Sequence of chain 1.A:
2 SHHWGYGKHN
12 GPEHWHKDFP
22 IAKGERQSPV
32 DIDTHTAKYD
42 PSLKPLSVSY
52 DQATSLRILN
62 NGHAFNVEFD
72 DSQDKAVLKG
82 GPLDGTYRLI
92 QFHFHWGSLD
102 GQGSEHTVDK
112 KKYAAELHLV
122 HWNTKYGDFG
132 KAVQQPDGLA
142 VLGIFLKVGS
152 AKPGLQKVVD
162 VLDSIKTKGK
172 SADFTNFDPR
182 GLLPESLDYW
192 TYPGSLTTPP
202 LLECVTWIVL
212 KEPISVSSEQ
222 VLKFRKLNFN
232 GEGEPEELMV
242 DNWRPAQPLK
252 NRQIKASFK

This small molecule binds to this protein.
Small molecule (SMILES): NS(=O)(=O)c1ccc(NC(=S)Nc2ccc(F)cc2)cc1

Binding-site contacts:
Ligand atom C5 contacts residue THR199 of chain 1.A at 3.3 Å.
Ligand atom C2 contacts residue PHE130 of chain 1.A at 3.8 Å (hydrophobic).
Ligand atom O9 contacts residue TRP208 of chain 1.A at 3.6 Å.
Ligand atom C18 contacts residue PRO201 of chain 1.A at 3.8 Å (hydrophobic).
Ligand atom C12 contacts residue HIS94 of chain 1.A at 4.0 Å.
Ligand atom C21 contacts residue LEU197 of chain 1.A at 3.9 Å (hydrophobic).
Ligand atom S8 contacts residue HIS119 of chain 1.A at 4.0 Å.
Ligand atom O11 contacts residue VAL142 of chain 1.A at 3.8 Å.
Ligand atom O11 contacts residue VAL121 of chain 1.A at 3.9 Å.
Ligand atom C13 contacts residue LEU197 of chain 1.A at 3.8 Å (hydrophobic).
Ligand atom C4 contacts residue LEU197 of chain 1.A at 4.0 Å (hydrophobic).
Ligand atom C4 contacts residue GOL1 of chain 1.C at 3.9 Å.
Ligand atom S8 contacts residue THR198 of chain 1.A at 3.9 Å.
Ligand atom C12 contacts residue LEU197 of chain 1.A at 3.8 Å (hydrophobic).
Ligand atom C15 contacts residue PHE130 of chain 1.A at 3.7 Å (hydrophobic).
Ligand atom C7 contacts residue LEU197 of chain 1.A at 3.9 Å (hydrophobic).
Ligand atom C12 contacts residue VAL121 of chain 1.A at 3.8 Å (hydrophobic).
Ligand atom O11 contacts residue TRP208 of chain 1.A at 4.0 Å.
Ligand atom C6 contacts residue THR199 of chain 1.A at 3.4 Å.
Ligand atom S8 contacts residue HIS94 of chain 1.A at 3.9 Å.
Ligand atom N10 contacts residue HIS94 of chain 1.A at 3.3 Å (h-bond).
Ligand atom C21 contacts residue PHE130 of chain 1.A at 3.7 Å (hydrophobic).
Ligand atom O11 contacts residue ZN1 of chain 1.B at 3.0 Å.
Ligand atom O9 contacts residue LEU197 of chain 1.A at 3.3 Å.
Ligand atom N10 contacts residue HIS119 of chain 1.A at 3.4 Å (h-bond).
Ligand atom C5 contacts residue GOL1 of chain 1.C at 3.8 Å.
Ligand atom C20 contacts residue PRO201 of chain 1.A at 3.7 Å (hydrophobic).
Ligand atom N10 contacts residue ZN1 of chain 1.B at 2.0 Å.
Ligand atom N10 contacts residue HIS96 of chain 1.A at 3.3 Å (h-bond).
Ligand atom N14 contacts residue PHE130 of chain 1.A at 3.7 Å.
Ligand atom C2 contacts residue GOL1 of chain 1.C at 3.9 Å.
Ligand atom S1 contacts residue GLN92 of chain 1.A at 3.0 Å (h-bond).
Ligand atom N10 contacts residue THR198 of chain 1.A at 2.8 Å (h-bond).
Ligand atom S1 contacts residue PHE130 of chain 1.A at 3.9 Å.
Ligand atom S1 contacts residue GOL1 of chain 1.C at 3.4 Å (h-bond).
Ligand atom F19 contacts residue PRO201 of chain 1.A at 3.5 Å.
Ligand atom S8 contacts residue ZN1 of chain 1.B at 3.0 Å.
Ligand atom O11 contacts residue HIS94 of chain 1.A at 3.3 Å.
Ligand atom O11 contacts residue HIS119 of chain 1.A at 3.4 Å (h-bond).
Ligand atom O9 contacts residue THR198 of chain 1.A at 2.9 Å (h-bond).